Binding-site contacts:
Ligand atom C4 contacts residue PHE141 of chain 1.G at 3.5 Å (hydrophobic).
Ligand atom C3' contacts residue TYR188 of chain 1.G at 3.2 Å (hydrophobic).
Ligand atom O3' contacts residue TYR188 of chain 1.G at 3.0 Å (h-bond).
Ligand atom C6 contacts residue PHE141 of chain 1.G at 3.5 Å (hydrophobic).
Ligand atom O3' contacts residue LEU118 of chain 1.E at 3.6 Å.
Ligand atom OP1 contacts residue ARG119 of chain 1.E at 3.5 Å.
Ligand atom C5' contacts residue ARG82 of chain 1.E at 3.7 Å.
Ligand atom O5' contacts residue ARG112 of chain 1.E at 3.3 Å.
Ligand atom O3' contacts residue ASP113 of chain 1.E at 3.6 Å.
Ligand atom C2' contacts residue ASN195 of chain 5.K at 3.5 Å.
Ligand atom OP1 contacts residue LYS120 of chain 1.E at 3.0 Å (salt-bridge).
Ligand atom C1' contacts residue ARG80 of chain 1.E at 3.6 Å.
Ligand atom OP2 contacts residue ASN195 of chain 5.K at 2.9 Å (h-bond).
Ligand atom N7 contacts residue PHE141 of chain 1.G at 3.5 Å.
Ligand atom OP1 contacts residue ARG112 of chain 1.E at 2.8 Å (salt-bridge).
Ligand atom OP1 contacts residue VAL117 of chain 1.E at 3.6 Å.
Ligand atom N6 contacts residue PHE141 of chain 1.G at 3.5 Å.
Ligand atom O3' contacts residue ARG82 of chain 1.E at 3.4 Å (salt-bridge).
Ligand atom P contacts residue TYR188 of chain 1.G at 3.5 Å.
Ligand atom OP2 contacts residue ARG47 of chain 5.K at 2.7 Å (salt-bridge).
Ligand atom C5' contacts residue ASP113 of chain 1.E at 3.7 Å.
Ligand atom C2' contacts residue ARG80 of chain 1.E at 3.6 Å.
Ligand atom OP2 contacts residue TYR188 of chain 1.G at 2.7 Å (h-bond).
Ligand atom C5' contacts residue ARG80 of chain 1.E at 3.7 Å.
Ligand atom OP2 contacts residue TYR54 of chain 1.G at 2.8 Å (h-bond).
Ligand atom N1 contacts residue PHE141 of chain 1.G at 3.6 Å.
Ligand atom OP1 contacts residue ARG82 of chain 1.E at 3.1 Å (salt-bridge).
Ligand atom O4' contacts residue ARG80 of chain 1.E at 3.3 Å (salt-bridge).
Ligand atom OP1 contacts residue ASP113 of chain 1.E at 2.9 Å (salt-bridge).
Ligand atom OP2 contacts residue LYS120 of chain 1.E at 3.0 Å (salt-bridge).
Ligand atom OP2 contacts residue ARG186 of chain 1.G at 2.9 Å (salt-bridge).
Ligand atom O4' contacts residue GLN116 of chain 1.E at 3.6 Å.
Ligand atom C5 contacts residue LYS51 of chain 1.G at 3.7 Å.
Ligand atom O2 contacts residue TYR188 of chain 1.G at 3.1 Å.
Ligand atom C5 contacts residue PHE141 of chain 1.G at 3.4 Å (hydrophobic).
Ligand atom C5' contacts residue ARG112 of chain 1.E at 3.6 Å.
Ligand atom C2' contacts residue CYS11 of chain 1.G at 3.6 Å (hydrophobic).
Ligand atom C2' contacts residue TYR188 of chain 1.G at 3.1 Å (hydrophobic).
Ligand atom N4 contacts residue LYS51 of chain 1.G at 3.4 Å.
Ligand atom C4' contacts residue ARG80 of chain 1.E at 3.6 Å.

Sequence of chain 5.K:
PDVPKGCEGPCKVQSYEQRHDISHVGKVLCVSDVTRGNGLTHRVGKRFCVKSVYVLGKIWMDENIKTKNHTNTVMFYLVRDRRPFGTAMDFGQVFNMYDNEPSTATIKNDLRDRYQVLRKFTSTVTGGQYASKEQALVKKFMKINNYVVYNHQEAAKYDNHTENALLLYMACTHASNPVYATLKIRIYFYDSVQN

Sequence of chain 1.E:
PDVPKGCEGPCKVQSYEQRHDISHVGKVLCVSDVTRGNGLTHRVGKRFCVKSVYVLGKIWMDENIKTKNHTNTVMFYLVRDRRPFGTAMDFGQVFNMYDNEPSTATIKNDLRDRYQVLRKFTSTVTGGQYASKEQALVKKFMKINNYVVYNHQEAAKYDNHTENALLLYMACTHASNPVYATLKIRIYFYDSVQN

Sequence of chain 1.G:
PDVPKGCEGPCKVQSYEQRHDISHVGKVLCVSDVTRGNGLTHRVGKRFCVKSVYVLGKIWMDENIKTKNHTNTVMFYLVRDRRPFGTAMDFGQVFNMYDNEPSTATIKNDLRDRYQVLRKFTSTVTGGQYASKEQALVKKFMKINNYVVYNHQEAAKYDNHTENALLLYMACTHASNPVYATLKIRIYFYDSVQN

This protein binds this small molecule.
Small molecule (SMILES): Nc1ccn([C@H]2C[C@H](O[P](=O)(O)OC[C@H]3O[C@@H](n4cnc5c(N)ncnc54)C[C@@H]3O[P](=O)(O)OC[C@H]3O[C@@H](n4cnc5c(N)ncnc54)C[C@@H]3O[P](=O)(O)OC[C@H]3O[C@@H](n4ccc(N)nc4=O)C[C@@H]3O[P](=O)(O)OC[C@H]3O[C@@H](n4ccc(N)nc4=O)C[C@@H]3O[P](=O)(O)OC[C@H]3O[C@@H](n4cnc5c(N)ncnc54)C[C@@H]3O[P](=O)(O)OC[C@H]3O[C@@H](n4ccc(N)nc4=O)C[C@@H]3O)[C@@H](COP(=O)=O)O2)c(=O)n1